Binding-site contacts:
Ligand atom C14 contacts residue GLU183 of chain 1.B at 3.8 Å.
Ligand atom S23 contacts residue ASN147 of chain 1.B at 3.3 Å (h-bond).
Ligand atom O20 contacts residue GLU183 of chain 1.B at 3.8 Å.
Ligand atom O21 contacts residue ARG110 of chain 1.B at 4.3 Å.
Ligand atom C11 contacts residue GLN192 of chain 1.B at 4.0 Å.
Ligand atom C2 contacts residue SER181 of chain 1.B at 3.2 Å.
Ligand atom N18 contacts residue ASN147 of chain 1.B at 2.8 Å (h-bond).
Ligand atom C7 contacts residue GLU183 of chain 1.B at 3.5 Å.
Ligand atom C9 contacts residue GLN192 of chain 1.B at 4.0 Å.
Ligand atom N18 contacts residue THR131 of chain 1.B at 3.5 Å.
Ligand atom C5 contacts residue GLU183 of chain 1.B at 3.8 Å.
Ligand atom C1 contacts residue SER181 of chain 1.B at 3.4 Å.
Ligand atom C13 contacts residue ARG145 of chain 1.B at 3.9 Å.
Ligand atom C2 contacts residue GLU183 of chain 1.B at 4.5 Å.
Ligand atom C11 contacts residue ARG145 of chain 1.B at 3.5 Å.
Ligand atom N19 contacts residue GLU183 of chain 1.B at 3.5 Å (salt-bridge).
Ligand atom S23 contacts residue ARG145 of chain 1.B at 4.2 Å.
Ligand atom C13 contacts residue GLU183 of chain 1.B at 4.3 Å.
Ligand atom C9 contacts residue ARG145 of chain 1.B at 3.4 Å.
Ligand atom N16 contacts residue LYS191 of chain 1.B at 3.5 Å (salt-bridge).
Ligand atom C7 contacts residue LYS191 of chain 1.B at 4.5 Å.
Ligand atom O21 contacts residue ARG145 of chain 1.B at 3.5 Å.
Ligand atom S23 contacts residue ALA146 of chain 1.B at 4.0 Å.
Ligand atom N16 contacts residue GLU183 of chain 1.B at 3.9 Å.
Ligand atom C13 contacts residue GLN192 of chain 1.B at 3.9 Å.
Ligand atom C11 contacts residue GLU183 of chain 1.B at 3.5 Å.
Ligand atom N19 contacts residue LYS191 of chain 1.B at 3.9 Å.
Ligand atom C3 contacts residue LYS191 of chain 1.B at 4.0 Å.
Ligand atom C6 contacts residue THR131 of chain 1.B at 3.8 Å.
Ligand atom C6 contacts residue ASN147 of chain 1.B at 3.5 Å.
Ligand atom C11 contacts residue SER188 of chain 1.B at 3.5 Å.
Ligand atom S23 contacts residue SER188 of chain 1.B at 4.4 Å.
Ligand atom S23 contacts residue THR131 of chain 1.B at 3.8 Å.
Ligand atom C5 contacts residue LYS191 of chain 1.B at 4.3 Å.
Ligand atom N18 contacts residue LEU112 of chain 1.B at 4.2 Å.

Sequence of chain 1.B:
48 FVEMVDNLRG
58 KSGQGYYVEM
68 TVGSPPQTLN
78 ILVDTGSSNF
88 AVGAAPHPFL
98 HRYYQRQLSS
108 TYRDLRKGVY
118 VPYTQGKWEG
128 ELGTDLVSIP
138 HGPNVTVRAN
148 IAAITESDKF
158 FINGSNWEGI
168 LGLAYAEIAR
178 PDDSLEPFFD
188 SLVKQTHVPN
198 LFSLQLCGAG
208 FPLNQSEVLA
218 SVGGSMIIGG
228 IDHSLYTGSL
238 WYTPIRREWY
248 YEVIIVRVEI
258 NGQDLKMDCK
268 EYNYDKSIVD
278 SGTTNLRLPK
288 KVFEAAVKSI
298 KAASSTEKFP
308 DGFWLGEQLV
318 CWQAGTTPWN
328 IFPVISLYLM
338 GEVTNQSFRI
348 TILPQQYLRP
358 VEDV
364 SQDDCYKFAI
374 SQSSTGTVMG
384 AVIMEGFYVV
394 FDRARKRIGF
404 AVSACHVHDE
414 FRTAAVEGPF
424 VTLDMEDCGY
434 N

This protein binds this small molecule.
Small molecule (SMILES): NC1=N[C@@]2([C@H]3C[C@@H]3NC(=O)c3ccc(F)cn3)COC[C@H]2CS1